This small molecule binds to this protein.
Small molecule (SMILES): CC(=O)N[C@@H]1[C@@H](O)[C@H](O)[C@@H](CO)O[C@H]1O

Sequence of chain 1.A:
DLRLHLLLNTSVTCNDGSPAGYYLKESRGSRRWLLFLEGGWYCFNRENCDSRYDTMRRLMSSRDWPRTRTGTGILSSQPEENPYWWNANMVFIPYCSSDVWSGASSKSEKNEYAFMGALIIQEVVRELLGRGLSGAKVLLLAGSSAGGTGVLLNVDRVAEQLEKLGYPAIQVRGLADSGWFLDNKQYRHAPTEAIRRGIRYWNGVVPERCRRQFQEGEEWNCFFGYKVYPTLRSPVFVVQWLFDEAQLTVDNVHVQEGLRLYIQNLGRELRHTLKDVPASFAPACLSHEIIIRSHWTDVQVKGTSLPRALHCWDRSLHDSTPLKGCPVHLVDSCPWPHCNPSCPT

Binding-site contacts:
Ligand atom C5 contacts residue ASN19 of chain 1.A at 3.6 Å.
Ligand atom N2 contacts residue ASN19 of chain 1.A at 2.9 Å (h-bond).
Ligand atom O6 contacts residue LEU129 of chain 1.A at 4.3 Å.
Ligand atom C5 contacts residue VAL22 of chain 1.A at 4.5 Å (hydrophobic).
Ligand atom C2 contacts residue ASN19 of chain 1.A at 2.5 Å.
Ligand atom O5 contacts residue VAL22 of chain 1.A at 3.6 Å.
Ligand atom C6 contacts residue VAL22 of chain 1.A at 4.2 Å (hydrophobic).
Ligand atom O7 contacts residue ASN19 of chain 1.A at 3.8 Å.
Ligand atom C7 contacts residue ASN19 of chain 1.A at 3.6 Å.
Ligand atom O6 contacts residue VAL22 of chain 1.A at 4.3 Å.
Ligand atom C3 contacts residue ASN19 of chain 1.A at 3.8 Å.
Ligand atom C1 contacts residue ASN19 of chain 1.A at 1.4 Å.
Ligand atom C4 contacts residue ASN19 of chain 1.A at 4.2 Å.
Ligand atom O5 contacts residue ASN19 of chain 1.A at 2.3 Å (h-bond).
Ligand atom C1 contacts residue VAL22 of chain 1.A at 4.3 Å (hydrophobic).